Sequence of chain 1.A:
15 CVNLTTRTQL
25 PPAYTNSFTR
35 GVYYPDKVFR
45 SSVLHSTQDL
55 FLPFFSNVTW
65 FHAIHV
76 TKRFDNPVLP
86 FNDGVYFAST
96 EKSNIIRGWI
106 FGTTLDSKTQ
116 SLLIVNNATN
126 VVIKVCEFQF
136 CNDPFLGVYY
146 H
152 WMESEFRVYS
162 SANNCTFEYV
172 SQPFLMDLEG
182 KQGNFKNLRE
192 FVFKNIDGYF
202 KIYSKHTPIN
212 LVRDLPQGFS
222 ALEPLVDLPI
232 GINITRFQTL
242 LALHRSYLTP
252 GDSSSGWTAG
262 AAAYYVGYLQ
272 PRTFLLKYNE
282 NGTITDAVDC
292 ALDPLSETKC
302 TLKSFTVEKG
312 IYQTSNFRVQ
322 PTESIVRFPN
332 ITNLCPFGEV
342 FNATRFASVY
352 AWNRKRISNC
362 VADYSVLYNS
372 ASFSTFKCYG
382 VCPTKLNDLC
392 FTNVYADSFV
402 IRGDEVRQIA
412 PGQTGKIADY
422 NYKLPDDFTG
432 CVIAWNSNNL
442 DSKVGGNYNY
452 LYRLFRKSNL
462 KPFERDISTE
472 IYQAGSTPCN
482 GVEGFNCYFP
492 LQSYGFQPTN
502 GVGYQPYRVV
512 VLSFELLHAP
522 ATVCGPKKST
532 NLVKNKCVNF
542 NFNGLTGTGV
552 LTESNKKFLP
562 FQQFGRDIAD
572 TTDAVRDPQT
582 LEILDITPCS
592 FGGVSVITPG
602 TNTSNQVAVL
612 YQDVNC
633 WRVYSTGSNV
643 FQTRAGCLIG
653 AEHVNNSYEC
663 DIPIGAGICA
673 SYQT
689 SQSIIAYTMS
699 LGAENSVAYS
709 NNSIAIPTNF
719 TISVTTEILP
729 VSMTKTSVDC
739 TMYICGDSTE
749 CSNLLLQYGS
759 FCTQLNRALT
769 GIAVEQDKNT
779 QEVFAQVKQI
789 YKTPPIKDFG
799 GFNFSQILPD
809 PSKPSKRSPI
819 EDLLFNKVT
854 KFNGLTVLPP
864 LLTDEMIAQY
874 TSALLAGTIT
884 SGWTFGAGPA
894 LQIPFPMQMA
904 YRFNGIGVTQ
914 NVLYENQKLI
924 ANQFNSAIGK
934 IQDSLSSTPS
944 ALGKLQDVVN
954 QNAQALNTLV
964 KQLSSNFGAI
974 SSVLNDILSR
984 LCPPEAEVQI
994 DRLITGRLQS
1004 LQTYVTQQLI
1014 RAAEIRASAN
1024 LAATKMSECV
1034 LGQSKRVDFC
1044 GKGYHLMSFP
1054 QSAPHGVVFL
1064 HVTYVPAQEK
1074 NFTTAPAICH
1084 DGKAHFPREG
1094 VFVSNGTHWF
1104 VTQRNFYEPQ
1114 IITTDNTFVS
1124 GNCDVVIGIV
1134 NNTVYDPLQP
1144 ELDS

A protein and the small-molecule ligand that binds it are described below.
Small molecule (SMILES): CC(=O)N[C@H]1[C@H](O[C@H]2[C@H](O)[C@@H](NC(C)=O)CO[C@@H]2CO)O[C@H](CO)[C@@H](O)[C@@H]1O

Binding-site contacts:
Ligand atom O3 contacts residue THR1100 of chain 1.A at 4.4 Å.
Ligand atom C1 contacts residue HIS1101 of chain 1.A at 4.2 Å.
Ligand atom C3 contacts residue THR1100 of chain 1.A at 3.9 Å.
Ligand atom N2 contacts residue ASN1098 of chain 1.A at 3.0 Å (h-bond).
Ligand atom O7 contacts residue ASN1098 of chain 1.A at 3.8 Å.
Ligand atom C8 contacts residue GLY1099 of chain 1.A at 3.7 Å.
Ligand atom C8 contacts residue ASN1098 of chain 1.A at 4.1 Å.
Ligand atom C1 contacts residue ASN1098 of chain 1.A at 1.5 Å.
Ligand atom C5 contacts residue HIS1101 of chain 1.A at 4.3 Å.
Ligand atom C2 contacts residue ASN1098 of chain 1.A at 2.6 Å.
Ligand atom C1 contacts residue THR1100 of chain 1.A at 4.1 Å.
Ligand atom C6 contacts residue PHE1103 of chain 1.A at 4.0 Å (hydrophobic).
Ligand atom C8 contacts residue HIS1101 of chain 1.A at 3.6 Å.
Ligand atom O7 contacts residue HIS1101 of chain 1.A at 3.7 Å.
Ligand atom C7 contacts residue ASN1098 of chain 1.A at 3.6 Å.
Ligand atom O5 contacts residue PHE1103 of chain 1.A at 3.7 Å.
Ligand atom C3 contacts residue HIS1101 of chain 1.A at 4.3 Å.
Ligand atom C5 contacts residue PHE1103 of chain 1.A at 4.1 Å (hydrophobic).
Ligand atom C7 contacts residue GLY1099 of chain 1.A at 4.3 Å.
Ligand atom C4 contacts residue ASN1098 of chain 1.A at 4.4 Å.
Ligand atom C1 contacts residue PHE1103 of chain 1.A at 4.2 Å (hydrophobic).
Ligand atom N2 contacts residue THR1100 of chain 1.A at 3.1 Å (h-bond).
Ligand atom C7 contacts residue THR1100 of chain 1.A at 4.0 Å.
Ligand atom C5 contacts residue ASN1098 of chain 1.A at 3.8 Å.
Ligand atom C8 contacts residue THR1100 of chain 1.A at 3.9 Å.
Ligand atom C2 contacts residue THR1100 of chain 1.A at 3.9 Å.
Ligand atom C3 contacts residue ASN1098 of chain 1.A at 3.9 Å.
Ligand atom O5 contacts residue ASN1098 of chain 1.A at 2.5 Å (h-bond).
Ligand atom C7 contacts residue HIS1101 of chain 1.A at 4.1 Å.